A protein and the small-molecule ligand that binds it are described below.
Small molecule (SMILES): CC(=O)N[C@@H]1[C@@H](O)[C@H](O)[C@@H](CO)O[C@H]1O

Binding-site contacts:
Ligand atom C3 contacts residue ASN616 of chain 1.B at 3.8 Å.
Ligand atom C7 contacts residue THR618 of chain 1.B at 4.3 Å.
Ligand atom O5 contacts residue GLN644 of chain 1.B at 4.0 Å.
Ligand atom C2 contacts residue ASN616 of chain 1.B at 2.5 Å.
Ligand atom N2 contacts residue ASN616 of chain 1.B at 2.8 Å (h-bond).
Ligand atom C4 contacts residue ASN616 of chain 1.B at 4.2 Å.
Ligand atom C5 contacts residue ASN616 of chain 1.B at 3.6 Å.
Ligand atom C8 contacts residue ASN616 of chain 1.B at 4.4 Å.
Ligand atom C1 contacts residue ASN616 of chain 1.B at 1.4 Å.
Ligand atom O5 contacts residue ASN616 of chain 1.B at 2.4 Å (h-bond).
Ligand atom C7 contacts residue ASN616 of chain 1.B at 3.3 Å.
Ligand atom O7 contacts residue ASN616 of chain 1.B at 3.3 Å (h-bond).
Ligand atom O7 contacts residue THR618 of chain 1.B at 3.8 Å.
Ligand atom C8 contacts residue THR618 of chain 1.B at 4.3 Å.

Sequence of chain 1.B:
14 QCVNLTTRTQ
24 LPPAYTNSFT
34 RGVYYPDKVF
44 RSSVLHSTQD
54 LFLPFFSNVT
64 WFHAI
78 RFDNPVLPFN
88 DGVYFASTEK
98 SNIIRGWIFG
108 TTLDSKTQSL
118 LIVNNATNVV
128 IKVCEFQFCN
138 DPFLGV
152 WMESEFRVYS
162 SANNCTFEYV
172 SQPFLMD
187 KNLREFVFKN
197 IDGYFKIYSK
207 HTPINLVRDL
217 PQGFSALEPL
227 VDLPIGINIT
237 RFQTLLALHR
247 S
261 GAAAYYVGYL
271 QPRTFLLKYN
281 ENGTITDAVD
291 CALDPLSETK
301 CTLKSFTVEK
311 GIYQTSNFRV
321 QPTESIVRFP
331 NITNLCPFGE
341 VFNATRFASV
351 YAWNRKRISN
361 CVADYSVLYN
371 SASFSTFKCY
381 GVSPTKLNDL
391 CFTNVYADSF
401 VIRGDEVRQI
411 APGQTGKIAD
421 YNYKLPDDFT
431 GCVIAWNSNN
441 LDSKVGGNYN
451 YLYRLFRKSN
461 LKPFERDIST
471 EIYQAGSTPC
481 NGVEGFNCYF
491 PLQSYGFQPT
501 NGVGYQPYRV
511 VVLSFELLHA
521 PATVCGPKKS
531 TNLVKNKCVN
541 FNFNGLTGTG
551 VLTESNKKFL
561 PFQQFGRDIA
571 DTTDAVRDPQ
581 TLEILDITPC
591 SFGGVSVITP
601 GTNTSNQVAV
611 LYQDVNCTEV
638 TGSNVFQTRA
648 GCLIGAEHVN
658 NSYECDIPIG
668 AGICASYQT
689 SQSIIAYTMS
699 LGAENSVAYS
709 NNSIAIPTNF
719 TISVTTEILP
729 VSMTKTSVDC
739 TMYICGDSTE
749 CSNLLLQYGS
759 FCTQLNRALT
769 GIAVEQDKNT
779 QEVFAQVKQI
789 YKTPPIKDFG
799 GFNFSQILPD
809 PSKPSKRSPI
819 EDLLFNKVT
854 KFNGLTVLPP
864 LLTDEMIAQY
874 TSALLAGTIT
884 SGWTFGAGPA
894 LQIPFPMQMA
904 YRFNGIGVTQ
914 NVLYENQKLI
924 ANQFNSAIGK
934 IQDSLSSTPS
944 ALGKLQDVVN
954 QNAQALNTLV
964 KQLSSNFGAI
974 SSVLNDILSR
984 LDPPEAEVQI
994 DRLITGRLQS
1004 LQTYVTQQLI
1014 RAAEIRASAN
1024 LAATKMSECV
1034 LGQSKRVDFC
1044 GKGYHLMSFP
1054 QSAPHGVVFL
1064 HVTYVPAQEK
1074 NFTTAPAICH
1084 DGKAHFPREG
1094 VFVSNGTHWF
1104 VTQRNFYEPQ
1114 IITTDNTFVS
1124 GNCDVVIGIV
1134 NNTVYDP